Sequence of chain 1.A:
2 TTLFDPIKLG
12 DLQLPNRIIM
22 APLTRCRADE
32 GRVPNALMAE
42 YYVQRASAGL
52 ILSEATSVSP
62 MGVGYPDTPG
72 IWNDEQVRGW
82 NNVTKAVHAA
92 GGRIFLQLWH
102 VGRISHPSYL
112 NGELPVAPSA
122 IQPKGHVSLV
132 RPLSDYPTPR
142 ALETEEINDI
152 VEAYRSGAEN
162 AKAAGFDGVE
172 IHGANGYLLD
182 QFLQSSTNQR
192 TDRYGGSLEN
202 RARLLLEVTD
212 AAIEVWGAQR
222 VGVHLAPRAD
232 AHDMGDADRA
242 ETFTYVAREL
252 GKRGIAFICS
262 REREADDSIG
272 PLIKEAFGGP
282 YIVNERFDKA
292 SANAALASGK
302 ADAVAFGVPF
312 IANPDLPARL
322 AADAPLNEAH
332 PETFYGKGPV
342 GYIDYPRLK

Binding-site contacts:
Ligand atom O62 contacts residue ASN176 of chain 1.A at 3.6 Å (h-bond).
Ligand atom O62 contacts residue FMN1 of chain 1.C at 2.5 Å.
Ligand atom O41 contacts residue TYR178 of chain 1.A at 3.6 Å.
Ligand atom O22 contacts residue ALA232 of chain 1.A at 3.1 Å.
Ligand atom N6 contacts residue ARG262 of chain 1.A at 3.2 Å.
Ligand atom C3 contacts residue HIS233 of chain 1.A at 3.3 Å.
Ligand atom C6 contacts residue ARG262 of chain 1.A at 4.1 Å.
Ligand atom C3 contacts residue ASN176 of chain 1.A at 4.3 Å.
Ligand atom O62 contacts residue ARG262 of chain 1.A at 2.5 Å.
Ligand atom C5 contacts residue ASN176 of chain 1.A at 3.2 Å.
Ligand atom C6 contacts residue ASN176 of chain 1.A at 3.9 Å.
Ligand atom C6 contacts residue FMN1 of chain 1.C at 3.6 Å.
Ligand atom C4 contacts residue HIS233 of chain 1.A at 4.4 Å.
Ligand atom O41 contacts residue ASN176 of chain 1.A at 3.1 Å (h-bond).
Ligand atom C2 contacts residue ALA232 of chain 1.A at 4.1 Å (hydrophobic).
Ligand atom C5 contacts residue FMN1 of chain 1.C at 3.3 Å.
Ligand atom C4 contacts residue ASN176 of chain 1.A at 3.6 Å.
Ligand atom C1 contacts residue ALA232 of chain 1.A at 4.2 Å (hydrophobic).
Ligand atom O22 contacts residue HIS233 of chain 1.A at 3.9 Å.
Ligand atom C4 contacts residue FMN1 of chain 1.C at 4.1 Å.
Ligand atom C2 contacts residue HIS233 of chain 1.A at 3.7 Å.
Ligand atom N4 contacts residue FMN1 of chain 1.C at 3.7 Å.
Ligand atom O61 contacts residue FMN1 of chain 1.C at 3.5 Å.
Ligand atom C3 contacts residue TYR178 of chain 1.A at 4.0 Å (hydrophobic).
Ligand atom C7 contacts residue ALA232 of chain 1.A at 4.0 Å (hydrophobic).
Ligand atom N2 contacts residue ALA232 of chain 1.A at 3.9 Å.
Ligand atom N4 contacts residue ASN176 of chain 1.A at 3.8 Å.
Ligand atom O61 contacts residue ARG262 of chain 1.A at 3.5 Å.
Ligand atom O41 contacts residue HIS173 of chain 1.A at 3.5 Å (h-bond).
Ligand atom O41 contacts residue FMN1 of chain 1.C at 3.2 Å.
Ligand atom N4 contacts residue TYR178 of chain 1.A at 3.6 Å (h-bond).
Ligand atom O21 contacts residue HIS233 of chain 1.A at 2.8 Å (h-bond).
Ligand atom N6 contacts residue FMN1 of chain 1.C at 3.0 Å.
Ligand atom N2 contacts residue HIS233 of chain 1.A at 3.2 Å.
Ligand atom O42 contacts residue TYR178 of chain 1.A at 2.9 Å (h-bond).
Ligand atom N6 contacts residue ASN176 of chain 1.A at 4.2 Å.
Ligand atom C4 contacts residue TYR178 of chain 1.A at 4.3 Å (hydrophobic).
Ligand atom O42 contacts residue FMN1 of chain 1.C at 4.1 Å.

This small molecule binds to this protein.
Small molecule (SMILES): Cc1c([N+](=O)[O-])cc([N+](=O)[O-])cc1[N+](=O)[O-]